The small molecule below binds the protein below.
Small molecule (SMILES): Cc1nc(C)c(-c2ccnc(Nc3ccc(C(F)(F)F)cc3)n2)s1

Sequence of chain 1.A:
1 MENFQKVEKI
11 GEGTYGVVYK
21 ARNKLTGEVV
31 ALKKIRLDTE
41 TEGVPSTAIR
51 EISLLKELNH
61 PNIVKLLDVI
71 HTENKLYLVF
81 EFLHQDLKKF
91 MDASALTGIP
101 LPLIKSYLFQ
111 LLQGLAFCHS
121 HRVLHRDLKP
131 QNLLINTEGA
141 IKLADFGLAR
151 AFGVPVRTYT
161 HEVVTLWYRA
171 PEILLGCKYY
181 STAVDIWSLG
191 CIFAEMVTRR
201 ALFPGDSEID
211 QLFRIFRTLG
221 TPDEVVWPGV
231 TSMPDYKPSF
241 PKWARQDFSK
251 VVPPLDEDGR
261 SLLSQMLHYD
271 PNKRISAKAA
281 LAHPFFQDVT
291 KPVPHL

Binding-site contacts:
Ligand atom C3B contacts residue ILE10 of chain 1.A at 3.5 Å (hydrophobic).
Ligand atom F8B contacts residue LYS89 of chain 1.A at 3.9 Å.
Ligand atom C6 contacts residue GLU81 of chain 1.A at 3.3 Å.
Ligand atom C1B contacts residue LEU83 of chain 1.A at 3.1 Å (hydrophobic).
Ligand atom C5 contacts residue ALA31 of chain 1.A at 3.9 Å (hydrophobic).
Ligand atom C6A contacts residue PHE80 of chain 1.A at 3.5 Å (hydrophobic).
Ligand atom N1 contacts residue GLU81 of chain 1.A at 3.8 Å.
Ligand atom C2B contacts residue ILE10 of chain 1.A at 3.9 Å (hydrophobic).
Ligand atom N1 contacts residue LEU83 of chain 1.A at 3.5 Å (h-bond).
Ligand atom F9B contacts residue GLN85 of chain 1.A at 3.9 Å.
Ligand atom C5 contacts residue LEU134 of chain 1.A at 3.7 Å (hydrophobic).
Ligand atom N7 contacts residue LEU83 of chain 1.A at 2.6 Å (h-bond).
Ligand atom N1 contacts residue LEU134 of chain 1.A at 3.4 Å.
Ligand atom C3A contacts residue ASP145 of chain 1.A at 3.6 Å.
Ligand atom C7B contacts residue GLN85 of chain 1.A at 3.8 Å.
Ligand atom C5B contacts residue GLN85 of chain 1.A at 2.9 Å.
Ligand atom C7A contacts residue ASP145 of chain 1.A at 2.7 Å.
Ligand atom F8B contacts residue ASP86 of chain 1.A at 2.8 Å.
Ligand atom N7 contacts residue LEU134 of chain 1.A at 3.8 Å.
Ligand atom N2A contacts residue LYS33 of chain 1.A at 3.3 Å (salt-bridge).
Ligand atom N3 contacts residue LEU134 of chain 1.A at 3.2 Å.
Ligand atom C4 contacts residue LEU134 of chain 1.A at 3.5 Å (hydrophobic).
Ligand atom C7B contacts residue ASP86 of chain 1.A at 3.6 Å.
Ligand atom C5B contacts residue HIS84 of chain 1.A at 2.6 Å.
Ligand atom C6 contacts residue LEU134 of chain 1.A at 3.6 Å (hydrophobic).
Ligand atom C2 contacts residue LEU134 of chain 1.A at 3.2 Å (hydrophobic).
Ligand atom C6B contacts residue GLN85 of chain 1.A at 3.4 Å.
Ligand atom C6B contacts residue HIS84 of chain 1.A at 2.9 Å.
Ligand atom F1B contacts residue LYS89 of chain 1.A at 3.4 Å.
Ligand atom N7 contacts residue ILE10 of chain 1.A at 3.8 Å.
Ligand atom N1 contacts residue ALA31 of chain 1.A at 3.5 Å.
Ligand atom F8B contacts residue GLN85 of chain 1.A at 3.1 Å.
Ligand atom F1B contacts residue ASP86 of chain 1.A at 3.4 Å.
Ligand atom C6B contacts residue LEU83 of chain 1.A at 2.8 Å (hydrophobic).
Ligand atom F1B contacts residue ILE10 of chain 1.A at 3.9 Å.
Ligand atom C2 contacts residue LEU83 of chain 1.A at 3.6 Å (hydrophobic).
Ligand atom N2A contacts residue ASP145 of chain 1.A at 3.9 Å.
Ligand atom C4B contacts residue GLN85 of chain 1.A at 3.4 Å.
Ligand atom C6A contacts residue LYS33 of chain 1.A at 3.8 Å.
Ligand atom C6 contacts residue ALA31 of chain 1.A at 3.3 Å (hydrophobic).